Binding-site contacts:
Ligand atom C1 contacts residue ASN259 of chain 1.C at 1.4 Å.
Ligand atom C8 contacts residue ASN259 of chain 1.C at 3.8 Å.
Ligand atom C3 contacts residue ASN259 of chain 1.C at 3.8 Å.
Ligand atom O7 contacts residue ARG258 of chain 1.C at 3.1 Å (salt-bridge).
Ligand atom C2 contacts residue ASN259 of chain 1.C at 2.5 Å.
Ligand atom C7 contacts residue ASN259 of chain 1.C at 3.4 Å.
Ligand atom C4 contacts residue ASN259 of chain 1.C at 4.2 Å.
Ligand atom O7 contacts residue ASN259 of chain 1.C at 3.5 Å (h-bond).
Ligand atom N2 contacts residue ASN259 of chain 1.C at 2.9 Å (h-bond).
Ligand atom C5 contacts residue ASN259 of chain 1.C at 3.7 Å.
Ligand atom C8 contacts residue ARG258 of chain 1.C at 4.4 Å.
Ligand atom C7 contacts residue ARG258 of chain 1.C at 4.1 Å.
Ligand atom O5 contacts residue ASN259 of chain 1.C at 2.4 Å (h-bond).

Sequence of chain 1.C:
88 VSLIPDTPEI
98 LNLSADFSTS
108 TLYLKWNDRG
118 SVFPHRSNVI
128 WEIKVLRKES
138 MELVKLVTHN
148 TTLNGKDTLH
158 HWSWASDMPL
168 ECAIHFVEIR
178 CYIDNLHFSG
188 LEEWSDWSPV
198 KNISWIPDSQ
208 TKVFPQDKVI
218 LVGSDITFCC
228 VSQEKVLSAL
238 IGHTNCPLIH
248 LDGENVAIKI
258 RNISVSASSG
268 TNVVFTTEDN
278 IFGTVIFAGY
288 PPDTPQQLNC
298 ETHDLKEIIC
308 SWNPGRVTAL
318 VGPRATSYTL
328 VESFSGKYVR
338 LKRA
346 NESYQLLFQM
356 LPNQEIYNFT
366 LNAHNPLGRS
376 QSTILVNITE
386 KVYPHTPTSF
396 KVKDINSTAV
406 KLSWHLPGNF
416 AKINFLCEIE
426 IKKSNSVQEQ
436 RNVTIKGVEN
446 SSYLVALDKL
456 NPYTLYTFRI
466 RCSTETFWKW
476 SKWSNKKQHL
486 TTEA

This protein binds this small molecule.
Small molecule (SMILES): CC(=O)N[C@H]1[C@H](O[C@H]2[C@H](O)[C@@H](NC(C)=O)CO[C@@H]2CO)O[C@H](CO)[C@@H](O)[C@@H]1O